Sequence of chain 1.A:
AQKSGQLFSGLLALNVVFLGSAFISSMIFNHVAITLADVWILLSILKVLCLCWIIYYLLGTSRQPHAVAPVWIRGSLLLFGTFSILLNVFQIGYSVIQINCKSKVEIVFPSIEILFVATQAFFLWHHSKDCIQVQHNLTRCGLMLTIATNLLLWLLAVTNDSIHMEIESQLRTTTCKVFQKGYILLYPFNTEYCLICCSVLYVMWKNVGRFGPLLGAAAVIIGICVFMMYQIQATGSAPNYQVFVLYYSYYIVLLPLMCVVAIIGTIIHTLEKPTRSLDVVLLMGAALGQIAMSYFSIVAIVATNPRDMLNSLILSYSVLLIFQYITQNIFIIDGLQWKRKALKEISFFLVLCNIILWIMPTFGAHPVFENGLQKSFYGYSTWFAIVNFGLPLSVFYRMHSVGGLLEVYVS

Binding-site contacts:
Ligand atom OAH contacts residue LYS52 of chain 1.B at 4.2 Å.
Ligand atom CBC contacts residue LEU56 of chain 1.B at 4.2 Å (hydrophobic).
Ligand atom OAF contacts residue LYS52 of chain 1.B at 3.9 Å.
Ligand atom CAX contacts residue LYS52 of chain 1.B at 4.0 Å.
Ligand atom CAI contacts residue MET386 of chain 1.A at 4.2 Å (hydrophobic).
Ligand atom CAM contacts residue LYS52 of chain 1.B at 3.6 Å.
Ligand atom CAK contacts residue LEU63 of chain 1.B at 3.7 Å (hydrophobic).
Ligand atom CAT contacts residue GLY59 of chain 1.B at 3.7 Å.
Ligand atom CAC contacts residue LEU207 of chain 1.B at 3.6 Å (hydrophobic).
Ligand atom CAR contacts residue TRP279 of chain 1.B at 4.2 Å (hydrophobic).
Ligand atom CBG contacts residue LEU63 of chain 1.B at 3.8 Å (hydrophobic).
Ligand atom CAP contacts residue LEU63 of chain 1.B at 3.8 Å (hydrophobic).
Ligand atom CAS contacts residue MET200 of chain 1.B at 4.1 Å (hydrophobic).
Ligand atom CAB contacts residue VAL66 of chain 1.B at 4.3 Å (hydrophobic).
Ligand atom OAG contacts residue LEU56 of chain 1.B at 3.3 Å.
Ligand atom CAY contacts residue LEU56 of chain 1.B at 3.9 Å (hydrophobic).
Ligand atom CAS contacts residue GLY59 of chain 1.B at 4.4 Å.
Ligand atom CAQ contacts residue LEU390 of chain 1.A at 3.8 Å (hydrophobic).
Ligand atom CAP contacts residue LEU390 of chain 1.A at 4.2 Å (hydrophobic).
Ligand atom CBE contacts residue LEU63 of chain 1.B at 4.2 Å (hydrophobic).
Ligand atom CAL contacts residue LEU56 of chain 1.B at 3.7 Å (hydrophobic).
Ligand atom CAT contacts residue TRP279 of chain 1.B at 4.2 Å (hydrophobic).
Ligand atom CAB contacts residue LEU211 of chain 1.B at 4.2 Å (hydrophobic).
Ligand atom CAL contacts residue LYS52 of chain 1.B at 3.3 Å.
Ligand atom CAM contacts residue LEU56 of chain 1.B at 4.3 Å (hydrophobic).
Ligand atom CAT contacts residue GLN55 of chain 1.B at 4.2 Å.
Ligand atom CAJ contacts residue VAL66 of chain 1.B at 4.2 Å (hydrophobic).
Ligand atom OAH contacts residue ILE435 of chain 1.A at 3.6 Å.
Ligand atom CAC contacts residue VAL66 of chain 1.B at 4.0 Å (hydrophobic).
Ligand atom CAB contacts residue SER70 of chain 1.B at 4.1 Å.
Ligand atom CBA contacts residue VAL66 of chain 1.B at 4.1 Å (hydrophobic).
Ligand atom CAR contacts residue GLN55 of chain 1.B at 4.2 Å.
Ligand atom CBF contacts residue GLY59 of chain 1.B at 4.0 Å.
Ligand atom OAG contacts residue VAL382 of chain 1.A at 4.1 Å.
Ligand atom CAQ contacts residue LEU63 of chain 1.B at 4.0 Å (hydrophobic).
Ligand atom CAN contacts residue VAL66 of chain 1.B at 3.9 Å (hydrophobic).
Ligand atom CAP contacts residue PHE67 of chain 1.B at 4.1 Å (hydrophobic).
Ligand atom CAU contacts residue MET200 of chain 1.B at 4.3 Å (hydrophobic).
Ligand atom CAA contacts residue LEU207 of chain 1.B at 4.1 Å (hydrophobic).
Ligand atom CAO contacts residue VAL66 of chain 1.B at 3.9 Å (hydrophobic).

Sequence of chain 1.B:
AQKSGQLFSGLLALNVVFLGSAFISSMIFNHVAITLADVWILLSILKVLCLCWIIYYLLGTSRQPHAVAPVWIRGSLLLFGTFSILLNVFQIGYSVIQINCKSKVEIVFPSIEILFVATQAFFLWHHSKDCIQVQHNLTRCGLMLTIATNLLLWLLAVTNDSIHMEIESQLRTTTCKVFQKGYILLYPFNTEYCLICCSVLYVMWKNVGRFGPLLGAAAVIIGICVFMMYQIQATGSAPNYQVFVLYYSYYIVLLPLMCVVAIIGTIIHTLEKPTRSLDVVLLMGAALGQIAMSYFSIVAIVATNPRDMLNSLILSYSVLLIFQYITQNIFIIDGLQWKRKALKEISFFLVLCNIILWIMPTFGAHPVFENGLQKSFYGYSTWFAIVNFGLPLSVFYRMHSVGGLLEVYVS

This protein binds this small molecule.
Small molecule (SMILES): CC(C)CCC[C@@H](C)[C@H]1CC[C@H]2[C@@H]3CC=C4C[C@@H](OC(=O)CCC(=O)O)CC[C@]4(C)[C@H]3CC[C@]12C